This protein binds this small molecule.
Small molecule (SMILES): O=C1N2CN3C(=O)N4CN5C(=O)N6CN7C(=O)N8CN9C(=O)N%10CN%11C(=O)N%12CN%13C(=O)N%14CN1C1C2N2CN%15C(=O)N(CN%16C(=O)N(CN%17C(=O)N(CN%18C(=O)N(CN%19C(=O)N(CN%20C(=O)N(CN1C2=O)C%14C%13%20)C%12C%11%19)C%10C9%18)C8C7%17)C6C5%16)C4C3%15

Sequence of chain 1.J:
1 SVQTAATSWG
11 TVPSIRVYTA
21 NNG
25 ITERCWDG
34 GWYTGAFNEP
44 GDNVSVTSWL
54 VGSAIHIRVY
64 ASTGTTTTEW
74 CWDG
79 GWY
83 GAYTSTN

Binding-site contacts:
Ligand atom C36 contacts residue TYR81 of chain 1.D at 3.9 Å (hydrophobic).
Ligand atom N25 contacts residue TYR36 of chain 1.J at 3.5 Å.
Ligand atom C33 contacts residue ASP76 of chain 1.D at 3.7 Å.
Ligand atom C05 contacts residue MLY33 of chain 1.J at 3.9 Å.
Ligand atom O01 contacts residue MLY78 of chain 1.D at 3.4 Å.
Ligand atom C37 contacts residue MLY33 of chain 1.J at 3.9 Å.
Ligand atom C10 contacts residue MLY78 of chain 1.D at 3.9 Å.
Ligand atom O contacts residue TYR81 of chain 1.D at 3.9 Å.
Ligand atom C05 contacts residue MLY78 of chain 1.D at 3.7 Å.
Ligand atom C21 contacts residue MLY78 of chain 1.D at 3.8 Å.
Ligand atom C38 contacts residue TYR81 of chain 1.D at 3.9 Å (hydrophobic).
Ligand atom O12 contacts residue ASP76 of chain 1.D at 3.8 Å.
Ligand atom C35 contacts residue TYR81 of chain 1.D at 3.6 Å (hydrophobic).
Ligand atom C41 contacts residue TYR81 of chain 1.D at 3.7 Å (hydrophobic).
Ligand atom C35 contacts residue TYR36 of chain 1.J at 3.5 Å (hydrophobic).
Ligand atom O contacts residue MLY78 of chain 1.D at 3.7 Å.
Ligand atom O12 contacts residue MLY33 of chain 1.J at 3.2 Å (h-bond).
Ligand atom O contacts residue MLY33 of chain 1.J at 3.4 Å.
Ligand atom C29 contacts residue MLY33 of chain 1.J at 3.9 Å.
Ligand atom O01 contacts residue MLY33 of chain 1.J at 3.7 Å.
Ligand atom N25 contacts residue TYR81 of chain 1.D at 3.6 Å.
Ligand atom O04 contacts residue MLY78 of chain 1.D at 3.3 Å.
Ligand atom O07 contacts residue MLY78 of chain 1.D at 3.8 Å.
Ligand atom N contacts residue TYR36 of chain 1.J at 3.4 Å.
Ligand atom O contacts residue TYR36 of chain 1.J at 3.8 Å.
Ligand atom O06 contacts residue MLY78 of chain 1.D at 3.1 Å.
Ligand atom C33 contacts residue TYR36 of chain 1.J at 3.7 Å (hydrophobic).
Ligand atom C38 contacts residue TYR36 of chain 1.J at 3.8 Å (hydrophobic).
Ligand atom C33 contacts residue TYR81 of chain 1.D at 3.7 Å (hydrophobic).
Ligand atom C36 contacts residue TYR36 of chain 1.J at 3.8 Å (hydrophobic).
Ligand atom O06 contacts residue GLY79 of chain 1.D at 3.3 Å (h-bond).
Ligand atom O04 contacts residue MLY33 of chain 1.J at 3.3 Å.
Ligand atom O06 contacts residue MLY33 of chain 1.J at 3.2 Å.
Ligand atom C33 contacts residue ASP31 of chain 1.J at 3.3 Å.
Ligand atom O08 contacts residue MLY33 of chain 1.J at 3.7 Å.
Ligand atom C41 contacts residue TYR36 of chain 1.J at 3.5 Å (hydrophobic).
Ligand atom O06 contacts residue GLY34 of chain 1.J at 2.9 Å (h-bond).
Ligand atom N contacts residue TYR81 of chain 1.D at 3.6 Å.
Ligand atom O12 contacts residue MLY78 of chain 1.D at 3.3 Å.
Ligand atom C20 contacts residue MLY33 of chain 1.J at 3.7 Å.

Sequence of chain 1.D:
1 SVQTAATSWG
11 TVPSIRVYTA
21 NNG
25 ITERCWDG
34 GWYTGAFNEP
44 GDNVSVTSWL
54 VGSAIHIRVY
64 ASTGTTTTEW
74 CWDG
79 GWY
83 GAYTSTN